Binding-site contacts:
Ligand atom CAM contacts residue TRP276 of chain 1.A at 3.3 Å (hydrophobic).
Ligand atom CAJ contacts residue TRP276 of chain 1.A at 3.4 Å (hydrophobic).
Ligand atom CAH contacts residue TRP276 of chain 1.A at 3.3 Å (hydrophobic).
Ligand atom CAG contacts residue TRP283 of chain 1.A at 4.2 Å (hydrophobic).
Ligand atom CAF contacts residue TRP283 of chain 1.A at 3.9 Å (hydrophobic).
Ligand atom CAA contacts residue TRP283 of chain 1.A at 3.3 Å (hydrophobic).
Ligand atom CAU contacts residue TYR301 of chain 1.A at 3.2 Å (hydrophobic).
Ligand atom CAS contacts residue TYR301 of chain 1.A at 4.5 Å (hydrophobic).
Ligand atom CAH contacts residue TRP283 of chain 1.A at 4.2 Å (hydrophobic).
Ligand atom CAB contacts residue TYR301 of chain 1.A at 3.8 Å (hydrophobic).
Ligand atom OAP contacts residue TRP276 of chain 1.A at 3.8 Å.
Ligand atom CAA contacts residue TRP309 of chain 1.A at 3.7 Å (hydrophobic).
Ligand atom CAB contacts residue TRP309 of chain 1.A at 3.4 Å (hydrophobic).
Ligand atom CAQ contacts residue TRP276 of chain 1.A at 3.6 Å (hydrophobic).
Ligand atom CAN contacts residue TYR301 of chain 1.A at 3.5 Å (hydrophobic).
Ligand atom CAS contacts residue TRP309 of chain 1.A at 4.2 Å (hydrophobic).
Ligand atom OAD contacts residue TRP276 of chain 1.A at 2.9 Å.
Ligand atom CAL contacts residue TRP276 of chain 1.A at 3.9 Å (hydrophobic).
Ligand atom CAL contacts residue TYR301 of chain 1.A at 3.3 Å (hydrophobic).
Ligand atom CAV contacts residue TRP276 of chain 1.A at 4.5 Å (hydrophobic).
Ligand atom CAF contacts residue TRP276 of chain 1.A at 4.0 Å (hydrophobic).

A small-molecule ligand and the protein it binds are described below.
Small molecule (SMILES): CC(C)[N+]1(C)[C@@H]2CC[C@H]1CC(OC(=O)[C@@H](CO)c1ccccc1)C2

Sequence of chain 1.A:
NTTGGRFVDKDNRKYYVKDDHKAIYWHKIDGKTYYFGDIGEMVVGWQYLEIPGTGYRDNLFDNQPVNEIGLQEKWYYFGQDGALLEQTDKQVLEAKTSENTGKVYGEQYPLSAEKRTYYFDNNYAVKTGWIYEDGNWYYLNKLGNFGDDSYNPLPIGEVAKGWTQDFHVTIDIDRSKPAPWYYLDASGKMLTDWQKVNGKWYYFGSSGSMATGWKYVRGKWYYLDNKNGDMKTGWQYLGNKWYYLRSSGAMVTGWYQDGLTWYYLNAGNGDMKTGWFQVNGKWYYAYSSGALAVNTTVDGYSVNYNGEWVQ